Sequence of chain 1.C:
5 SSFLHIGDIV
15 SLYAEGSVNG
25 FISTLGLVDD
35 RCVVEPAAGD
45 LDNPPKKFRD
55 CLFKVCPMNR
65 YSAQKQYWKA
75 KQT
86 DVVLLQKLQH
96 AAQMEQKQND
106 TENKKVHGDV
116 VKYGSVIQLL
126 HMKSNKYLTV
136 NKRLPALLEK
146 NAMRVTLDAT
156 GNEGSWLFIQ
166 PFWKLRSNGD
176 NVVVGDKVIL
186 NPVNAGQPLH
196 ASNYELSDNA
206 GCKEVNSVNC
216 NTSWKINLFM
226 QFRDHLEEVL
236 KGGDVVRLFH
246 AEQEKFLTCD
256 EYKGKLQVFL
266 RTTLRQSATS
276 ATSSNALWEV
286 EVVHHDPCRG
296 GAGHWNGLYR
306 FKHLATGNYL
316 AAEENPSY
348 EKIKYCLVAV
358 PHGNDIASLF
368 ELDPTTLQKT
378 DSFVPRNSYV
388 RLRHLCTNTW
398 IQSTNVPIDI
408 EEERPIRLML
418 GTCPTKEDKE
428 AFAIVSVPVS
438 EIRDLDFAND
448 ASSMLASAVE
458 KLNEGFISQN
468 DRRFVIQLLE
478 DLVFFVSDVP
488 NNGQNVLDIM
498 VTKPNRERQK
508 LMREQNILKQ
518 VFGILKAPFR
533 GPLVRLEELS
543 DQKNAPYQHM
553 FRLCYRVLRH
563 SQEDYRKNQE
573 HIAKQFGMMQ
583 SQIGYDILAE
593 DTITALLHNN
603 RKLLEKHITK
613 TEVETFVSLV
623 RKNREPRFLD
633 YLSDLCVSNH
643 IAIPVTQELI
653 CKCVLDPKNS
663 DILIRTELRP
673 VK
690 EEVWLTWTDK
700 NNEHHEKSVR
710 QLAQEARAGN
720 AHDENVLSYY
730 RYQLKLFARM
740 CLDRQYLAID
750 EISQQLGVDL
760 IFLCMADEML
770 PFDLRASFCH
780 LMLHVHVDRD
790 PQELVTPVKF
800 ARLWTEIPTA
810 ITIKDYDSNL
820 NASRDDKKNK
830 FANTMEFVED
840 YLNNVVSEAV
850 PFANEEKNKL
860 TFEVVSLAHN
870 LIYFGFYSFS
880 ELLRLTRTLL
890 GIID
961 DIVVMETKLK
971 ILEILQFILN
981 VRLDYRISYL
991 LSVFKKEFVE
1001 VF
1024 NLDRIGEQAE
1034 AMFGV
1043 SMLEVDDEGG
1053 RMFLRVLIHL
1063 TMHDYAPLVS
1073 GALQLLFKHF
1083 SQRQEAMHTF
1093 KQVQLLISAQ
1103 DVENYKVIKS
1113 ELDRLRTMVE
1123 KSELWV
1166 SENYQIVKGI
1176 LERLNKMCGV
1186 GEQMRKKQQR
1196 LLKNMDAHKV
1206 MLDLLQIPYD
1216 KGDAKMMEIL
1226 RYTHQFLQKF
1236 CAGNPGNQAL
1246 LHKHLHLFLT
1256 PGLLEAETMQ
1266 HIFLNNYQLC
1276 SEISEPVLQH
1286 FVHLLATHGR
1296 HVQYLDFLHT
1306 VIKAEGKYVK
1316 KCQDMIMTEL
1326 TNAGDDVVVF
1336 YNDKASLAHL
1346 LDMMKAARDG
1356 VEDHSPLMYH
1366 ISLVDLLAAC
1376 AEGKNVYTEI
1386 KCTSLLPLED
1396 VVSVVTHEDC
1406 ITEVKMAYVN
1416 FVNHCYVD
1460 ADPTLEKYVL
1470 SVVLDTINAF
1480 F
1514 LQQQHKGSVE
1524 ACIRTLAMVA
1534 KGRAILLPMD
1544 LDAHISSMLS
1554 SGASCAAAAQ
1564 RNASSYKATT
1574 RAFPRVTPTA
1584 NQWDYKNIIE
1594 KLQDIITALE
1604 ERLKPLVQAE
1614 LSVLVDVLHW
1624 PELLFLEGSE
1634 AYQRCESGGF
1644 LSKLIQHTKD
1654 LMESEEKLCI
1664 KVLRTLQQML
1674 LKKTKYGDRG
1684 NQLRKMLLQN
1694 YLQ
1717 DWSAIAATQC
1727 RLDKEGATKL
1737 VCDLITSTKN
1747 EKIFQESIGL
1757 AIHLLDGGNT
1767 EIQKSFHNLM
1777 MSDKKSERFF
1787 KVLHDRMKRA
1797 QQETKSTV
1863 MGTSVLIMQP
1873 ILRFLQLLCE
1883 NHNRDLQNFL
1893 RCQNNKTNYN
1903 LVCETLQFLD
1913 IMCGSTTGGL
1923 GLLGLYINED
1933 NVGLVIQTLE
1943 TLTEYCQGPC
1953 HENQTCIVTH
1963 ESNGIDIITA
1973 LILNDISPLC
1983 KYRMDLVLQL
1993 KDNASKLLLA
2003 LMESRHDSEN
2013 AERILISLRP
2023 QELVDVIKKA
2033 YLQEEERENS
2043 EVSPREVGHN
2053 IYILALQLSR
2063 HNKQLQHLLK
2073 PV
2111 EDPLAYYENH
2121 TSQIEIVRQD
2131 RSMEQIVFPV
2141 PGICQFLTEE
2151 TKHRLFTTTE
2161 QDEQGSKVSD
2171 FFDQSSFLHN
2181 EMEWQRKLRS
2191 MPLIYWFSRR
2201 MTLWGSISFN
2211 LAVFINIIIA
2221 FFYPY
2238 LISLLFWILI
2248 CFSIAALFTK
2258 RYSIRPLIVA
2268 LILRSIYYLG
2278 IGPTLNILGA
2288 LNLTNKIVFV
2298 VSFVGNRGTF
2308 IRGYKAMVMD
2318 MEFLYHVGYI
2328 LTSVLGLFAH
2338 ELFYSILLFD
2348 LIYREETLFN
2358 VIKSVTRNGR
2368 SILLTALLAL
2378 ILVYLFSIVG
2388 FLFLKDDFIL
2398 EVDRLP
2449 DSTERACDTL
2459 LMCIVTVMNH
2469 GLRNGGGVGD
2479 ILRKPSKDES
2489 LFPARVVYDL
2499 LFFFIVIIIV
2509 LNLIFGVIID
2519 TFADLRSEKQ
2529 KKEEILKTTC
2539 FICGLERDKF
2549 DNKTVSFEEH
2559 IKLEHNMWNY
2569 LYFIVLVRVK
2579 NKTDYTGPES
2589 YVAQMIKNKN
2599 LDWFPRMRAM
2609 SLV

This small molecule binds to this protein.
Small molecule (SMILES): O=P(O)(O)O[C@@H]1[C@H](O)[C@H](O)[C@@H](OP(=O)(O)O)[C@H](OP(=O)(O)O)[C@H]1O

Binding-site contacts:
Ligand atom O52 contacts residue LYS507 of chain 1.C at 4.2 Å.
Ligand atom O52 contacts residue LYS569 of chain 1.C at 4.2 Å.
Ligand atom O11 contacts residue ARG568 of chain 1.C at 4.0 Å.
Ligand atom O12 contacts residue ARG568 of chain 1.C at 3.2 Å.
Ligand atom O42 contacts residue ARG266 of chain 1.C at 3.3 Å (salt-bridge).
Ligand atom P5 contacts residue ARG510 of chain 1.C at 4.2 Å.
Ligand atom O11 contacts residue TYR567 of chain 1.C at 4.4 Å.
Ligand atom P4 contacts residue LYS569 of chain 1.C at 4.5 Å.
Ligand atom P5 contacts residue TYR567 of chain 1.C at 4.1 Å.
Ligand atom O4 contacts residue ARG270 of chain 1.C at 4.2 Å.
Ligand atom O2 contacts residue LEU269 of chain 1.C at 4.4 Å.
Ligand atom O41 contacts residue LYS569 of chain 1.C at 4.3 Å.
Ligand atom O42 contacts residue LYS569 of chain 1.C at 3.8 Å.
Ligand atom O43 contacts residue THR268 of chain 1.C at 3.4 Å.
Ligand atom O51 contacts residue TYR567 of chain 1.C at 3.6 Å (h-bond).
Ligand atom O5 contacts residue TYR567 of chain 1.C at 4.0 Å.
Ligand atom O51 contacts residue LYS569 of chain 1.C at 3.0 Å (salt-bridge).
Ligand atom P5 contacts residue LYS569 of chain 1.C at 3.6 Å.
Ligand atom C5 contacts residue LYS569 of chain 1.C at 4.2 Å.
Ligand atom C2 contacts residue ARG270 of chain 1.C at 3.9 Å.
Ligand atom O43 contacts residue THR267 of chain 1.C at 3.8 Å.
Ligand atom O51 contacts residue LYS507 of chain 1.C at 3.4 Å (salt-bridge).
Ligand atom O5 contacts residue LYS569 of chain 1.C at 3.2 Å (salt-bridge).
Ligand atom O51 contacts residue ARG510 of chain 1.C at 2.7 Å (salt-bridge).
Ligand atom O6 contacts residue TYR567 of chain 1.C at 3.7 Å.
Ligand atom P1 contacts residue ARG568 of chain 1.C at 4.3 Å.
Ligand atom O43 contacts residue LEU269 of chain 1.C at 3.4 Å (h-bond).
Ligand atom O53 contacts residue TYR567 of chain 1.C at 4.1 Å.
Ligand atom C4 contacts residue LYS569 of chain 1.C at 4.0 Å.
Ligand atom O53 contacts residue LYS507 of chain 1.C at 2.2 Å (salt-bridge).
Ligand atom P5 contacts residue LYS507 of chain 1.C at 3.4 Å.